A protein and the small-molecule ligand that binds it are described below.
Small molecule (SMILES): O=c1cc(-c2ccccc2)oc2cc(O)c(O)c(O)c12

Sequence of chain 1.B:
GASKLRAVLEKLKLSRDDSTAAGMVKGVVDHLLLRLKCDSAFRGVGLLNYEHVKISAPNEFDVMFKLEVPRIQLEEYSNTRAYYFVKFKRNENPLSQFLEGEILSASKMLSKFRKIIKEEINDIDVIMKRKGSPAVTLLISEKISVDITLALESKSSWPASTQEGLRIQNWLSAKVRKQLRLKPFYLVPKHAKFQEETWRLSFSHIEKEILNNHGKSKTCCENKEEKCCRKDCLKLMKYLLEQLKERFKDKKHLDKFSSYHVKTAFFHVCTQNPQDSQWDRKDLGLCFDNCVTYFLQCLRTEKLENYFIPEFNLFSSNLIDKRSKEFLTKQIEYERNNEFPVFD

Binding-site contacts:
Ligand atom C14 contacts residue ARG220 of chain 1.B at 3.5 Å.
Ligand atom C13 contacts residue TYR280 of chain 1.B at 3.7 Å (hydrophobic).
Ligand atom O1 contacts residue TYR280 of chain 1.B at 3.7 Å.
Ligand atom C5 contacts residue ALA91 of chain 1.B at 3.8 Å (hydrophobic).
Ligand atom C3 contacts residue ASN326 of chain 1.B at 4.0 Å.
Ligand atom C7 contacts residue ARG220 of chain 1.B at 4.0 Å.
Ligand atom C contacts residue PHE332 of chain 1.B at 3.5 Å (hydrophobic).
Ligand atom C5 contacts residue ARG220 of chain 1.B at 3.9 Å.
Ligand atom C3 contacts residue ARG220 of chain 1.B at 3.5 Å.
Ligand atom C4 contacts residue ARG220 of chain 1.B at 3.7 Å.
Ligand atom C2 contacts residue ARG220 of chain 1.B at 3.8 Å.
Ligand atom C5 contacts residue ILE329 of chain 1.B at 3.9 Å (hydrophobic).
Ligand atom C1 contacts residue LEU334 of chain 1.B at 3.5 Å (hydrophobic).
Ligand atom C4 contacts residue LEU221 of chain 1.B at 3.9 Å (hydrophobic).
Ligand atom O2 contacts residue SER278 of chain 1.B at 3.7 Å.
Ligand atom C9 contacts residue ARG220 of chain 1.B at 4.1 Å.
Ligand atom C contacts residue ALA91 of chain 1.B at 3.9 Å (hydrophobic).
Ligand atom O contacts residue TYR280 of chain 1.B at 3.6 Å.
Ligand atom C13 contacts residue ARG220 of chain 1.B at 4.0 Å.
Ligand atom C11 contacts residue TYR280 of chain 1.B at 4.0 Å (hydrophobic).
Ligand atom C4 contacts residue ASN326 of chain 1.B at 3.3 Å.
Ligand atom C3 contacts residue TYR280 of chain 1.B at 4.1 Å (hydrophobic).
Ligand atom C8 contacts residue TYR280 of chain 1.B at 3.5 Å (hydrophobic).
Ligand atom C contacts residue ASN326 of chain 1.B at 3.8 Å.
Ligand atom C contacts residue ARG220 of chain 1.B at 4.0 Å.
Ligand atom O1 contacts residue ARG220 of chain 1.B at 3.2 Å (salt-bridge).
Ligand atom C12 contacts residue TYR280 of chain 1.B at 3.7 Å (hydrophobic).
Ligand atom C1 contacts residue PHE332 of chain 1.B at 3.4 Å (hydrophobic).
Ligand atom C5 contacts residue ASN326 of chain 1.B at 3.2 Å.
Ligand atom C14 contacts residue TYR280 of chain 1.B at 3.6 Å (hydrophobic).
Ligand atom O contacts residue SER222 of chain 1.B at 3.9 Å.
Ligand atom C9 contacts residue TYR280 of chain 1.B at 3.5 Å (hydrophobic).
Ligand atom C1 contacts residue ARG220 of chain 1.B at 4.1 Å.
Ligand atom O2 contacts residue TYR280 of chain 1.B at 4.1 Å.
Ligand atom C6 contacts residue TYR280 of chain 1.B at 3.6 Å (hydrophobic).
Ligand atom C7 contacts residue TYR280 of chain 1.B at 3.5 Å (hydrophobic).
Ligand atom C10 contacts residue TYR280 of chain 1.B at 3.6 Å (hydrophobic).
Ligand atom C6 contacts residue ARG220 of chain 1.B at 3.5 Å.
Ligand atom O4 contacts residue TYR280 of chain 1.B at 4.0 Å.
Ligand atom C2 contacts residue LEU334 of chain 1.B at 3.8 Å (hydrophobic).